Binding-site contacts:
Ligand atom O5 contacts residue ASN457 of chain 2.A at 2.4 Å (h-bond).
Ligand atom C4 contacts residue ASN457 of chain 2.A at 4.2 Å.
Ligand atom C1 contacts residue ASN457 of chain 2.A at 1.5 Å.
Ligand atom C2 contacts residue ASN457 of chain 2.A at 2.4 Å.
Ligand atom C8 contacts residue ASN457 of chain 2.A at 4.4 Å.
Ligand atom O7 contacts residue ASN457 of chain 2.A at 3.2 Å (h-bond).
Ligand atom N2 contacts residue ASN457 of chain 2.A at 2.9 Å (h-bond).
Ligand atom C1 contacts residue GLU455 of chain 2.A at 4.1 Å.
Ligand atom C7 contacts residue ASN457 of chain 2.A at 3.2 Å.
Ligand atom C3 contacts residue ASN457 of chain 2.A at 3.7 Å.
Ligand atom C5 contacts residue ASN457 of chain 2.A at 3.7 Å.
Ligand atom N2 contacts residue GLU455 of chain 2.A at 4.4 Å.

Sequence of chain 2.A:
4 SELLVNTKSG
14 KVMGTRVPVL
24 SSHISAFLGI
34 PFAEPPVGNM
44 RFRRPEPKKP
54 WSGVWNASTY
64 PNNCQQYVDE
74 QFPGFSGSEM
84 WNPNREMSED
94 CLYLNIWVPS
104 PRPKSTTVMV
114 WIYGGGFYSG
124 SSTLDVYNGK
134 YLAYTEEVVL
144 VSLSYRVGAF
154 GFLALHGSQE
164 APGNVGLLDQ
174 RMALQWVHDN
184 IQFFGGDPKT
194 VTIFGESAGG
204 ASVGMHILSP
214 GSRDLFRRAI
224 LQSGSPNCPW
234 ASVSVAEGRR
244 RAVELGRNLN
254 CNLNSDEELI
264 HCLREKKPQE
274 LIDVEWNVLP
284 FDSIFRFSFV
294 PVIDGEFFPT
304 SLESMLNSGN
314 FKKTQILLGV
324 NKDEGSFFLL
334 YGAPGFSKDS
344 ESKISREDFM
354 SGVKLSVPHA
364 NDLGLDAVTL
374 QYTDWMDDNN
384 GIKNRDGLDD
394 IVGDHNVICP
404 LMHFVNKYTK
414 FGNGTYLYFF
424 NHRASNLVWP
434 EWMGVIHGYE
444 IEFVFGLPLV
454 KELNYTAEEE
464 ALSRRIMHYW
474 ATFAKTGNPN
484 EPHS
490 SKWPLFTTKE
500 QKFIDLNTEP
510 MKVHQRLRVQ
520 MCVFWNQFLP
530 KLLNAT

A protein and the small-molecule ligand that binds it are described below.
Small molecule (SMILES): CC(=O)N[C@@H]1[C@@H](O)[C@H](O)[C@@H](CO)O[C@H]1O